Sequence of chain 1.A:
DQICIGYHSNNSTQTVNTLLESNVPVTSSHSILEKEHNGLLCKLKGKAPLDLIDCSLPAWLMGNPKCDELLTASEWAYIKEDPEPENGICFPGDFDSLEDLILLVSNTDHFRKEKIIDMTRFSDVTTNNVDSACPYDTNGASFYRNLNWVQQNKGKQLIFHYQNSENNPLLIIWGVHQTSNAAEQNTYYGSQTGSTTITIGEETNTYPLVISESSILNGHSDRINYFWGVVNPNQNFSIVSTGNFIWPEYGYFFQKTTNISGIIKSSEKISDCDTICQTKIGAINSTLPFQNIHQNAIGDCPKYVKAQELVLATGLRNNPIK

Binding-site contacts:
Ligand atom C3 contacts residue ASN289 of chain 1.A at 3.6 Å.
Ligand atom C8 contacts residue CYS277 of chain 1.A at 3.7 Å (hydrophobic).
Ligand atom N2 contacts residue ASP278 of chain 1.A at 2.7 Å (salt-bridge).
Ligand atom C2 contacts residue ASP278 of chain 1.A at 3.6 Å.
Ligand atom C7 contacts residue ASP278 of chain 1.A at 3.5 Å.
Ligand atom C3 contacts residue ASP278 of chain 1.A at 4.0 Å.
Ligand atom O5 contacts residue ASN289 of chain 1.A at 2.4 Å (h-bond).
Ligand atom C1 contacts residue ASP278 of chain 1.A at 3.8 Å.
Ligand atom C4 contacts residue ASN289 of chain 1.A at 4.1 Å.
Ligand atom N2 contacts residue ASN289 of chain 1.A at 2.6 Å (h-bond).
Ligand atom C1 contacts residue ASN289 of chain 1.A at 1.4 Å.
Ligand atom C2 contacts residue ASN289 of chain 1.A at 2.2 Å.
Ligand atom C8 contacts residue ASP278 of chain 1.A at 3.8 Å.
Ligand atom C7 contacts residue ASN289 of chain 1.A at 3.2 Å.
Ligand atom C5 contacts residue ASN289 of chain 1.A at 3.6 Å.
Ligand atom O7 contacts residue ASN289 of chain 1.A at 3.0 Å (h-bond).

A protein and the small-molecule ligand that binds it are described below.
Small molecule (SMILES): CC(=O)N[C@H]1[C@H](O[C@H]2[C@H](O)[C@@H](NC(C)=O)CO[C@@H]2CO)O[C@H](CO)[C@@H](O)[C@@H]1O